A small-molecule ligand and the protein it binds are described below.
Small molecule (SMILES): CC(=O)N[C@H]1[C@H](O[C@H]2[C@H](O)[C@@H](NC(C)=O)CO[C@@H]2CO)O[C@H](CO)[C@@H](O)[C@@H]1O

Sequence of chain 1.B:
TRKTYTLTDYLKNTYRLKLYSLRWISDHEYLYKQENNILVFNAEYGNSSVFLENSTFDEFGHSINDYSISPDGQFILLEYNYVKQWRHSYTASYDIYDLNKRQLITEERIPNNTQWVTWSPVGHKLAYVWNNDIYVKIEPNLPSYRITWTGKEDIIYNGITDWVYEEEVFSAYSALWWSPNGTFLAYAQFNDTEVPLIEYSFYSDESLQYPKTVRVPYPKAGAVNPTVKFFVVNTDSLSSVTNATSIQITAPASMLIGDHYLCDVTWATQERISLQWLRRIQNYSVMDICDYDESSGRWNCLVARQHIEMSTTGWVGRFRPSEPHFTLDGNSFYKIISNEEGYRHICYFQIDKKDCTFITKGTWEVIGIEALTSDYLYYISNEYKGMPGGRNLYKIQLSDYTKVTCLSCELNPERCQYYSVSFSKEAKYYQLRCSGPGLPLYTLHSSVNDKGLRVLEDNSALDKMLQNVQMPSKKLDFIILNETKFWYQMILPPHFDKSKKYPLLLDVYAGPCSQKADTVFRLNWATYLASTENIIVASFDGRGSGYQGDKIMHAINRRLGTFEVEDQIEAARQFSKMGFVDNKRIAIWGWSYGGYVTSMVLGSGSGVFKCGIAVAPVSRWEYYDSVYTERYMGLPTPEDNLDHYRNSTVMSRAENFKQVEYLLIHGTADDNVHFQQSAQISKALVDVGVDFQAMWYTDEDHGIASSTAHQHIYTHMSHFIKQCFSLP

Binding-site contacts:
Ligand atom C5 contacts residue GLN270 of chain 1.B at 4.4 Å.
Ligand atom C4 contacts residue ASN181 of chain 1.B at 4.2 Å.
Ligand atom C8 contacts residue PHE184 of chain 1.B at 3.5 Å (hydrophobic).
Ligand atom O7 contacts residue ASN234 of chain 1.B at 3.7 Å.
Ligand atom C5 contacts residue THR183 of chain 1.B at 3.6 Å.
Ligand atom O7 contacts residue ASN181 of chain 1.B at 3.8 Å.
Ligand atom O6 contacts residue GLN270 of chain 1.B at 3.7 Å.
Ligand atom C4 contacts residue THR183 of chain 1.B at 4.2 Å.
Ligand atom N2 contacts residue ASN181 of chain 1.B at 2.8 Å (h-bond).
Ligand atom C6 contacts residue GLU271 of chain 1.B at 3.1 Å.
Ligand atom O5 contacts residue THR183 of chain 1.B at 3.8 Å.
Ligand atom O7 contacts residue THR183 of chain 1.B at 4.0 Å.
Ligand atom C8 contacts residue TYR292 of chain 1.B at 3.5 Å (hydrophobic).
Ligand atom O3 contacts residue GLU294 of chain 1.B at 4.1 Å.
Ligand atom O4 contacts residue GLU294 of chain 1.B at 4.3 Å.
Ligand atom C5 contacts residue ASN181 of chain 1.B at 3.7 Å.
Ligand atom C8 contacts residue ASN234 of chain 1.B at 3.7 Å.
Ligand atom C7 contacts residue ASN234 of chain 1.B at 4.2 Å.
Ligand atom C8 contacts residue ASN181 of chain 1.B at 4.5 Å.
Ligand atom C1 contacts residue GLN270 of chain 1.B at 4.1 Å.
Ligand atom C7 contacts residue ASN181 of chain 1.B at 3.5 Å.
Ligand atom C2 contacts residue ASN181 of chain 1.B at 2.5 Å.
Ligand atom C3 contacts residue ASN181 of chain 1.B at 3.8 Å.
Ligand atom C1 contacts residue GLU271 of chain 1.B at 4.5 Å.
Ligand atom C1 contacts residue ASN181 of chain 1.B at 1.4 Å.
Ligand atom N2 contacts residue THR183 of chain 1.B at 4.0 Å.
Ligand atom O5 contacts residue GLN270 of chain 1.B at 3.5 Å.
Ligand atom C6 contacts residue GLN270 of chain 1.B at 4.0 Å.
Ligand atom N2 contacts residue GLU271 of chain 1.B at 4.4 Å.
Ligand atom C3 contacts residue THR183 of chain 1.B at 3.7 Å.
Ligand atom O5 contacts residue ASN181 of chain 1.B at 2.4 Å (h-bond).
Ligand atom C1 contacts residue THR183 of chain 1.B at 3.2 Å.
Ligand atom C2 contacts residue THR183 of chain 1.B at 3.9 Å.
Ligand atom C3 contacts residue GLU294 of chain 1.B at 3.9 Å.
Ligand atom C5 contacts residue GLU271 of chain 1.B at 4.5 Å.
Ligand atom O6 contacts residue GLU271 of chain 1.B at 2.5 Å (salt-bridge).